A protein and the small-molecule ligand that binds it are described below.
Small molecule (SMILES): CC(C)[C@H](N)C(=O)O

Binding-site contacts:
Ligand atom C contacts residue PHE207 of chain 1.D at 4.3 Å (hydrophobic).
Ligand atom CB contacts residue ILE127 of chain 1.D at 4.5 Å (hydrophobic).
Ligand atom CG1 contacts residue GLN125 of chain 1.D at 3.8 Å.
Ligand atom O contacts residue PHE207 of chain 1.D at 3.8 Å.
Ligand atom CG2 contacts residue ILE127 of chain 1.D at 4.4 Å (hydrophobic).
Ligand atom OXT contacts residue ARG1 of chain 1.IA at 4.3 Å.
Ligand atom N contacts residue TYR232 of chain 1.D at 3.8 Å.
Ligand atom CG1 contacts residue ARG1 of chain 1.IA at 3.8 Å.
Ligand atom O contacts residue ARG1 of chain 1.IA at 3.6 Å.
Ligand atom CG2 contacts residue GLN125 of chain 1.D at 3.5 Å.
Ligand atom CB contacts residue TYR232 of chain 1.D at 4.0 Å (hydrophobic).
Ligand atom N contacts residue ARG1 of chain 1.IA at 1.3 Å.
Ligand atom CB contacts residue ARG1 of chain 1.IA at 3.6 Å.
Ligand atom CG1 contacts residue ILE127 of chain 1.D at 3.9 Å (hydrophobic).
Ligand atom CG2 contacts residue ASP126 of chain 1.D at 4.3 Å.
Ligand atom CG1 contacts residue TYR232 of chain 1.D at 3.8 Å (hydrophobic).
Ligand atom CA contacts residue ILE127 of chain 1.D at 4.3 Å (hydrophobic).
Ligand atom C contacts residue ARG1 of chain 1.IA at 3.3 Å.
Ligand atom CB contacts residue GLN125 of chain 1.D at 4.3 Å.
Ligand atom O contacts residue TYR232 of chain 1.D at 4.3 Å.
Ligand atom CA contacts residue ARG1 of chain 1.IA at 2.4 Å.

Sequence of chain 1.D:
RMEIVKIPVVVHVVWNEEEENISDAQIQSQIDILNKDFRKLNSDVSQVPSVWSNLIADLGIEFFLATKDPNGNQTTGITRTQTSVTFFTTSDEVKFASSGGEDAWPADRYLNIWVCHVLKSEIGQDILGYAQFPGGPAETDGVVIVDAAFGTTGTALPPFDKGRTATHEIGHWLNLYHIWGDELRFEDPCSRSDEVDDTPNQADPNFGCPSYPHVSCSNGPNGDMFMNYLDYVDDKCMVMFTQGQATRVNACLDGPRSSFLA